Sequence of chain 1.I:
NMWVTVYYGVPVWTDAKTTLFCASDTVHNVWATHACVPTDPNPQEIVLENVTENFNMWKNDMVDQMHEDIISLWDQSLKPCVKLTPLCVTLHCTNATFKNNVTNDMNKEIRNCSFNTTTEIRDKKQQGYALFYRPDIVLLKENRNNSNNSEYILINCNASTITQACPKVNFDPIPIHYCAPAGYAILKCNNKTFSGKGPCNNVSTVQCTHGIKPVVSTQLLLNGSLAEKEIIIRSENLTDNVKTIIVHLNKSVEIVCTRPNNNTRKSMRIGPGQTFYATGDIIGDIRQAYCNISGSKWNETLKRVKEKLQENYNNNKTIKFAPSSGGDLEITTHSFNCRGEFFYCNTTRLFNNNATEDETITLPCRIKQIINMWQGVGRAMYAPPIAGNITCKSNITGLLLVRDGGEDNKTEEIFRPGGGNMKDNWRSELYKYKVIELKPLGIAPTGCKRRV

A small-molecule ligand and the protein it binds are described below.
Small molecule (SMILES): CC(=O)N[C@H]1[C@H](O[C@H]2[C@H](O)[C@@H](NC(C)=O)CO[C@@H]2CO)O[C@H](CO)[C@@H](O)[C@@H]1O

Binding-site contacts:
Ligand atom C7 contacts residue ASN234 of chain 1.I at 3.2 Å.
Ligand atom C4 contacts residue ASN234 of chain 1.I at 4.3 Å.
Ligand atom C1 contacts residue ASN234 of chain 1.I at 1.4 Å.
Ligand atom O5 contacts residue ASN234 of chain 1.I at 2.4 Å (h-bond).
Ligand atom O7 contacts residue ASN234 of chain 1.I at 3.2 Å (h-bond).
Ligand atom C7 contacts residue THR236 of chain 1.I at 4.2 Å.
Ligand atom O3 contacts residue THR236 of chain 1.I at 4.5 Å.
Ligand atom C3 contacts residue ASN234 of chain 1.I at 3.8 Å.
Ligand atom C8 contacts residue THR236 of chain 1.I at 4.5 Å.
Ligand atom N2 contacts residue THR236 of chain 1.I at 3.0 Å (h-bond).
Ligand atom C2 contacts residue THR236 of chain 1.I at 3.4 Å.
Ligand atom C8 contacts residue ASN234 of chain 1.I at 4.2 Å.
Ligand atom C5 contacts residue THR236 of chain 1.I at 4.4 Å.
Ligand atom C5 contacts residue ASN234 of chain 1.I at 3.6 Å.
Ligand atom C8 contacts residue LYS235 of chain 1.I at 4.2 Å.
Ligand atom O5 contacts residue THR236 of chain 1.I at 4.3 Å.
Ligand atom C2 contacts residue ASN234 of chain 1.I at 2.6 Å.
Ligand atom C3 contacts residue THR236 of chain 1.I at 3.5 Å.
Ligand atom C1 contacts residue THR236 of chain 1.I at 3.1 Å.
Ligand atom N2 contacts residue ASN234 of chain 1.I at 3.0 Å (h-bond).